Binding-site contacts:
Ligand atom C6 contacts residue THR313 of chain 25.K at 4.5 Å.
Ligand atom C8 contacts residue ILE281 of chain 25.K at 4.5 Å (hydrophobic).
Ligand atom O5 contacts residue THR313 of chain 25.K at 4.3 Å.
Ligand atom C8 contacts residue ASN315 of chain 25.K at 3.5 Å.
Ligand atom C6 contacts residue ASN315 of chain 25.K at 4.5 Å.
Ligand atom N2 contacts residue ASN315 of chain 25.K at 2.8 Å (h-bond).
Ligand atom C4 contacts residue ASN315 of chain 25.K at 4.3 Å.
Ligand atom C7 contacts residue ASN315 of chain 25.K at 3.3 Å.
Ligand atom C3 contacts residue ASN315 of chain 25.K at 3.8 Å.
Ligand atom O5 contacts residue ASN315 of chain 25.K at 2.4 Å (h-bond).
Ligand atom C2 contacts residue ASN315 of chain 25.K at 2.5 Å.
Ligand atom O7 contacts residue ASN315 of chain 25.K at 4.2 Å.
Ligand atom O5 contacts residue VAL314 of chain 25.K at 3.8 Å.
Ligand atom C5 contacts residue ASN315 of chain 25.K at 3.7 Å.
Ligand atom C1 contacts residue ASN315 of chain 25.K at 1.4 Å.
Ligand atom C1 contacts residue VAL314 of chain 25.K at 4.4 Å (hydrophobic).

Sequence of chain 25.K:
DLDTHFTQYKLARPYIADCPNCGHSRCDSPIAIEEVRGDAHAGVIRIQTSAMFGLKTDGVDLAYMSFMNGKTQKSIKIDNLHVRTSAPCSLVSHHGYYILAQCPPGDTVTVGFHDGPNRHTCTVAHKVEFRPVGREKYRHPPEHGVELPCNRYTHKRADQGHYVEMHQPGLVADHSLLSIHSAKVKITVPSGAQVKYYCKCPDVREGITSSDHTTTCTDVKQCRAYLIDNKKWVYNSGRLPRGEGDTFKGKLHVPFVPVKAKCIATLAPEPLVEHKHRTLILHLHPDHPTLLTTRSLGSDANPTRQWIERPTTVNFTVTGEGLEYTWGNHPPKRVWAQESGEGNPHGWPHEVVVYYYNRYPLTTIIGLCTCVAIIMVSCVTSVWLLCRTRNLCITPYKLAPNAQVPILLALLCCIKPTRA

A protein and the small-molecule ligand that binds it are described below.
Small molecule (SMILES): CC(=O)N[C@@H]1[C@@H](O)[C@H](O)[C@@H](CO)O[C@H]1O